Sequence of chain 1.J:
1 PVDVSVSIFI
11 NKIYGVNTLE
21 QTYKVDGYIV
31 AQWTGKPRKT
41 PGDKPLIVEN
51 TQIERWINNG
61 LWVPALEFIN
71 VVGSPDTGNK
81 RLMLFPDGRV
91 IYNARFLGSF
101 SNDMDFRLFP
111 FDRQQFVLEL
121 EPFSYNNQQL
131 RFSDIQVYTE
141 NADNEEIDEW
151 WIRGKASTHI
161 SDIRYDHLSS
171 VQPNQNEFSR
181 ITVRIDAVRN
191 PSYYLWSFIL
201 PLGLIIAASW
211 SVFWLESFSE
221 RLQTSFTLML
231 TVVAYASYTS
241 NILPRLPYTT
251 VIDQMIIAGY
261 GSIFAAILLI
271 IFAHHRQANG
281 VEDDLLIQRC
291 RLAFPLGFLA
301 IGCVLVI

Sequence of chain 1.F:
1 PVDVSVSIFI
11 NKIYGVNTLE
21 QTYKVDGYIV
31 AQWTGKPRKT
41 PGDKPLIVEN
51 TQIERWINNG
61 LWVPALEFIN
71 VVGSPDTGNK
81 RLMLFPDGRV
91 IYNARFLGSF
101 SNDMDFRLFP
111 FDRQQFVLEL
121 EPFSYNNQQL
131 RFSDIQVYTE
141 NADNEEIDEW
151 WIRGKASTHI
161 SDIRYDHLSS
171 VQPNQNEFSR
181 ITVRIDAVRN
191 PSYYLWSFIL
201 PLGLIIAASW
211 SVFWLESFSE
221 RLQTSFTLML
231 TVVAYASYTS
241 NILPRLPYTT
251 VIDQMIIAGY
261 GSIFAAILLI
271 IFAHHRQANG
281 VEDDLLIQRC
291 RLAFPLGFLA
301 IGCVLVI

Sequence of chain 1.I:
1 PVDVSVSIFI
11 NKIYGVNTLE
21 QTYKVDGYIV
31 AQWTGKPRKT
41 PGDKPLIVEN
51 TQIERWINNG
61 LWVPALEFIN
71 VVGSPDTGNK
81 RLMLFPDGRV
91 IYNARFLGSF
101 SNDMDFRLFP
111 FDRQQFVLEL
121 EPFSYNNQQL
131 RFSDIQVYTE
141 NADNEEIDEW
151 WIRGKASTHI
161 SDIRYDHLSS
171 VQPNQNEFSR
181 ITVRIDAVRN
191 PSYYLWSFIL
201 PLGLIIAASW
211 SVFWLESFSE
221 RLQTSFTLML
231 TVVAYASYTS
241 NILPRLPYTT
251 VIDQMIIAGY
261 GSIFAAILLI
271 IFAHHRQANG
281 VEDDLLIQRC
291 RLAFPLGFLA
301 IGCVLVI

A small-molecule ligand and the protein it binds are described below.
Small molecule (SMILES): C[C@]12CC3(N)CC(Br)(C1)C[C@@](C)(C3)C2

Binding-site contacts:
Ligand atom C10 contacts residue SER237 of chain 1.G at 4.1 Å.
Ligand atom C02 contacts residue SER237 of chain 1.I at 4.3 Å.
Ligand atom C08 contacts residue SER237 of chain 1.J at 4.4 Å.
Ligand atom C06 contacts residue SER237 of chain 1.F at 3.2 Å.
Ligand atom C06 contacts residue SER237 of chain 1.G at 3.9 Å.
Ligand atom C03 contacts residue ALA234 of chain 1.J at 4.3 Å (hydrophobic).
Ligand atom C01 contacts residue SER237 of chain 1.I at 4.1 Å.
Ligand atom C09 contacts residue SER237 of chain 1.H at 3.6 Å.
Ligand atom C07 contacts residue SER237 of chain 1.I at 4.5 Å.
Ligand atom BR contacts residue SER237 of chain 1.H at 4.2 Å.
Ligand atom BR contacts residue ALA234 of chain 1.G at 3.9 Å.
Ligand atom BR contacts residue ALA234 of chain 1.H at 3.4 Å.
Ligand atom BR contacts residue VAL233 of chain 1.H at 4.1 Å.
Ligand atom C04 contacts residue SER237 of chain 1.F at 3.7 Å.
Ligand atom C10 contacts residue SER237 of chain 1.H at 4.3 Å.
Ligand atom C01 contacts residue ALA234 of chain 1.I at 3.5 Å (hydrophobic).
Ligand atom BR contacts residue SER237 of chain 1.G at 4.3 Å.
Ligand atom C05 contacts residue ALA234 of chain 1.F at 3.3 Å (hydrophobic).
Ligand atom C11 contacts residue ALA234 of chain 1.H at 4.3 Å (hydrophobic).
Ligand atom N contacts residue SER237 of chain 1.I at 4.5 Å.
Ligand atom C contacts residue SER237 of chain 1.G at 3.8 Å.
Ligand atom C07 contacts residue SER237 of chain 1.G at 4.3 Å.
Ligand atom C08 contacts residue SER237 of chain 1.I at 3.5 Å.
Ligand atom C09 contacts residue SER237 of chain 1.G at 3.7 Å.
Ligand atom C05 contacts residue SER237 of chain 1.F at 3.0 Å.
Ligand atom C04 contacts residue SER237 of chain 1.G at 4.4 Å.
Ligand atom C11 contacts residue SER237 of chain 1.I at 4.5 Å.

Sequence of chain 1.G:
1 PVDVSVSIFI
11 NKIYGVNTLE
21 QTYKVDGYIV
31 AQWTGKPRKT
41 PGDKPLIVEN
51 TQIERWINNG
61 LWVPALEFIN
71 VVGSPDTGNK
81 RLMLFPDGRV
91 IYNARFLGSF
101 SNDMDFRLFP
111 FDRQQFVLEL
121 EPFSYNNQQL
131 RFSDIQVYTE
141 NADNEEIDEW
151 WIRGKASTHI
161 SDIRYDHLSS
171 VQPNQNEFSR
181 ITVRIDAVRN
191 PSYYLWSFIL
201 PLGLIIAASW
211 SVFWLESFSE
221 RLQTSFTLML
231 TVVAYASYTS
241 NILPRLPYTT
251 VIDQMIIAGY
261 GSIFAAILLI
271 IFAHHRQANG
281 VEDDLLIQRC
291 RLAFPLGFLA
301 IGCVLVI

Sequence of chain 1.H:
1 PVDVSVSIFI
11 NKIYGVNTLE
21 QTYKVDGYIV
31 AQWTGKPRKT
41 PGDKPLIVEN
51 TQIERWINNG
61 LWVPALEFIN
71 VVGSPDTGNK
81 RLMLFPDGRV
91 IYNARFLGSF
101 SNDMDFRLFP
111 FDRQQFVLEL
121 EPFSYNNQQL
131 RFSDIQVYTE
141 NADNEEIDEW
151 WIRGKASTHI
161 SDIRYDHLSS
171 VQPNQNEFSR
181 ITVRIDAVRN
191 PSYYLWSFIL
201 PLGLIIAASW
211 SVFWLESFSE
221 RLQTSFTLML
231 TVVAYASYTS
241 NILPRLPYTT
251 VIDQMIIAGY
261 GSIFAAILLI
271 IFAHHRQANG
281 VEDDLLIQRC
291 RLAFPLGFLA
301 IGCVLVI